This small molecule binds to this protein.
Small molecule (SMILES): CC(=O)N[C@@H]1[C@@H](O)[C@H](O)[C@@H](CO)O[C@H]1O

Sequence of chain 1.A:
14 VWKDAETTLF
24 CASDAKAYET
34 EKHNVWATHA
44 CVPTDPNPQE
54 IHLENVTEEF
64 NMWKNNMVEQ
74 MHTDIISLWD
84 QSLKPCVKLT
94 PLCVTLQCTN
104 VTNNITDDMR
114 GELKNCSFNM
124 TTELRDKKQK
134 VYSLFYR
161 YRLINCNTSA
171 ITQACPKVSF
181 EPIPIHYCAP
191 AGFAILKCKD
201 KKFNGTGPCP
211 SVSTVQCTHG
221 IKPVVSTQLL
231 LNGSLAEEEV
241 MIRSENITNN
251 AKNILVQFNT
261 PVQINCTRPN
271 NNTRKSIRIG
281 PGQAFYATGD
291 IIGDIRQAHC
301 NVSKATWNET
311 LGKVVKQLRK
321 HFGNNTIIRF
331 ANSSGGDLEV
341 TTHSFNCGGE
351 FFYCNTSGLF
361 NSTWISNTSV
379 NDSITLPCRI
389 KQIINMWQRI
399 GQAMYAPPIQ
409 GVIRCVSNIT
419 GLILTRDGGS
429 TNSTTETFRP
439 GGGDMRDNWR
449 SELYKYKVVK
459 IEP

Binding-site contacts:
Ligand atom C8 contacts residue NAG1 of chain 1.O at 3.2 Å.
Ligand atom O6 contacts residue PRO261 of chain 1.A at 3.5 Å.
Ligand atom C4 contacts residue ASN416 of chain 1.A at 4.3 Å.
Ligand atom C7 contacts residue ASN416 of chain 1.A at 3.7 Å.
Ligand atom C5 contacts residue ASN416 of chain 1.A at 3.6 Å.
Ligand atom C1 contacts residue ASN416 of chain 1.A at 1.4 Å.
Ligand atom C1 contacts residue PRO261 of chain 1.A at 4.2 Å (hydrophobic).
Ligand atom O7 contacts residue ASN416 of chain 1.A at 4.4 Å.
Ligand atom N2 contacts residue ASN416 of chain 1.A at 2.9 Å (h-bond).
Ligand atom O5 contacts residue PRO261 of chain 1.A at 3.6 Å.
Ligand atom C8 contacts residue ASN416 of chain 1.A at 4.3 Å.
Ligand atom C3 contacts residue ASN416 of chain 1.A at 3.8 Å.
Ligand atom O5 contacts residue ASN416 of chain 1.A at 2.3 Å (h-bond).
Ligand atom C7 contacts residue NAG1 of chain 1.O at 4.1 Å.
Ligand atom N2 contacts residue NAG1 of chain 1.O at 4.0 Å.
Ligand atom C8 contacts residue ASN232 of chain 1.A at 4.1 Å.
Ligand atom C2 contacts residue ASN416 of chain 1.A at 2.5 Å.